Sequence of chain 1.A:
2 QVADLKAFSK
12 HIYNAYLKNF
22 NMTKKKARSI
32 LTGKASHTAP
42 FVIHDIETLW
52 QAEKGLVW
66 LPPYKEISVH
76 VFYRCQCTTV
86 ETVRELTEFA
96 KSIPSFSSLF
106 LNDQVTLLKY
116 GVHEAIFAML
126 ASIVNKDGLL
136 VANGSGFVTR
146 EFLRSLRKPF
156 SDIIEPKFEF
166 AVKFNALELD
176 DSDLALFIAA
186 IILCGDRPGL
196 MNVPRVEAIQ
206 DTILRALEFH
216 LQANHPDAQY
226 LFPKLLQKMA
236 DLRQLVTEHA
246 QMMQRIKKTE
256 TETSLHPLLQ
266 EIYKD

The protein below binds the small molecule below.
Small molecule (SMILES): O=C(O)CCCCCOc1ccccc1CN(C(=O)c1ccc(-c2ccco2)cc1)C1CC1

Binding-site contacts:
Ligand atom O4 contacts residue VAL143 of chain 1.A at 3.5 Å.
Ligand atom O1 contacts residue LEU264 of chain 1.A at 3.3 Å.
Ligand atom C23 contacts residue THR83 of chain 1.A at 3.6 Å.
Ligand atom C12 contacts residue TYR268 of chain 1.A at 3.8 Å (hydrophobic).
Ligand atom C24 contacts residue ARG79 of chain 1.A at 3.7 Å.
Ligand atom C2 contacts residue LYS162 of chain 1.A at 3.6 Å.
Ligand atom C1 contacts residue ILE159 of chain 1.A at 3.8 Å (hydrophobic).
Ligand atom C6 contacts residue CYS80 of chain 1.A at 3.6 Å (hydrophobic).
Ligand atom O2 contacts residue MET248 of chain 1.A at 3.7 Å.
Ligand atom O3 contacts residue THR83 of chain 1.A at 3.2 Å.
Ligand atom O4 contacts residue VAL76 of chain 1.A at 3.5 Å.
Ligand atom C25 contacts residue TRP59 of chain 1.A at 3.9 Å (hydrophobic).
Ligand atom C22 contacts residue ILE121 of chain 1.A at 3.6 Å (hydrophobic).
Ligand atom C11 contacts residue THR84 of chain 1.A at 3.7 Å.
Ligand atom C12 contacts residue THR84 of chain 1.A at 3.8 Å.
Ligand atom C16 contacts residue LEU134 of chain 1.A at 3.9 Å (hydrophobic).
Ligand atom C23 contacts residue THR84 of chain 1.A at 3.4 Å.
Ligand atom O contacts residue CYS80 of chain 1.A at 3.7 Å.
Ligand atom O2 contacts residue HIS118 of chain 1.A at 3.2 Å (h-bond).
Ligand atom C17 contacts residue THR83 of chain 1.A at 3.3 Å.
Ligand atom C26 contacts residue VAL143 of chain 1.A at 3.6 Å (hydrophobic).
Ligand atom O1 contacts residue HIS118 of chain 1.A at 2.9 Å (h-bond).
Ligand atom C20 contacts residue CYS80 of chain 1.A at 3.8 Å (hydrophobic).
Ligand atom C12 contacts residue HIS118 of chain 1.A at 3.5 Å.
Ligand atom C8 contacts residue CYS80 of chain 1.A at 3.8 Å (hydrophobic).
Ligand atom C3 contacts residue LEU125 of chain 1.A at 3.5 Å (hydrophobic).
Ligand atom C18 contacts residue VAL136 of chain 1.A at 3.6 Å (hydrophobic).
Ligand atom C10 contacts residue PHE77 of chain 1.A at 3.8 Å (hydrophobic).
Ligand atom O2 contacts residue TYR268 of chain 1.A at 2.8 Å (h-bond).
Ligand atom C11 contacts residue LEU264 of chain 1.A at 3.8 Å (hydrophobic).
Ligand atom C24 contacts residue TRP59 of chain 1.A at 3.7 Å (hydrophobic).
Ligand atom C26 contacts residue VAL76 of chain 1.A at 3.7 Å (hydrophobic).
Ligand atom C4 contacts residue LEU125 of chain 1.A at 3.9 Å (hydrophobic).
Ligand atom C19 contacts residue VAL136 of chain 1.A at 3.8 Å (hydrophobic).
Ligand atom O4 contacts residue LEU148 of chain 1.A at 3.9 Å.
Ligand atom C2 contacts residue ILE159 of chain 1.A at 3.7 Å (hydrophobic).
Ligand atom O1 contacts residue THR84 of chain 1.A at 3.0 Å (h-bond).
Ligand atom C14 contacts residue THR83 of chain 1.A at 3.8 Å.
Ligand atom O2 contacts residue HIS244 of chain 1.A at 2.8 Å (h-bond).
Ligand atom C16 contacts residue CYS80 of chain 1.A at 3.8 Å (hydrophobic).